Sequence of chain 1.B:
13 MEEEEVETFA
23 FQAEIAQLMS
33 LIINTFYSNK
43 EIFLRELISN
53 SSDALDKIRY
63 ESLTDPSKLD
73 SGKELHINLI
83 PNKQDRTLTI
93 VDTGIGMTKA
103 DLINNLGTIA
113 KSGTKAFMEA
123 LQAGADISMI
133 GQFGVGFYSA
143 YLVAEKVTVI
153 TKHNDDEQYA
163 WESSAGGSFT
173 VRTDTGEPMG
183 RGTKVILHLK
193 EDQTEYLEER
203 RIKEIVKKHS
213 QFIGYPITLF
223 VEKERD

The protein below binds the small molecule below.
Small molecule (SMILES): Cc1cc(C(N)=O)ccc1-n1nc(C(C)C)c2c(-n3cnc(-c4cnn(C)c4)c3)ccnc21

Binding-site contacts:
Ligand atom N33 contacts residue ASP94 of chain 1.B at 2.9 Å (salt-bridge).
Ligand atom C4 contacts residue TYR140 of chain 1.B at 3.7 Å (hydrophobic).
Ligand atom C11 contacts residue LEU104 of chain 1.B at 3.5 Å (hydrophobic).
Ligand atom C4 contacts residue PHE23 of chain 1.B at 3.8 Å (hydrophobic).
Ligand atom C6 contacts residue GLY109 of chain 1.B at 3.7 Å.
Ligand atom C24 contacts residue ASN52 of chain 1.B at 3.9 Å.
Ligand atom C1 contacts residue GLY109 of chain 1.B at 3.8 Å.
Ligand atom C4 contacts residue ALA112 of chain 1.B at 3.9 Å (hydrophobic).
Ligand atom C28 contacts residue MET99 of chain 1.B at 3.7 Å (hydrophobic).
Ligand atom C23 contacts residue GLY136 of chain 1.B at 3.6 Å.
Ligand atom C26 contacts residue MET99 of chain 1.B at 3.8 Å (hydrophobic).
Ligand atom C17 contacts residue TRP163 of chain 1.B at 3.5 Å (hydrophobic).
Ligand atom C9 contacts residue TRP163 of chain 1.B at 3.5 Å (hydrophobic).
Ligand atom C6 contacts residue LEU104 of chain 1.B at 3.6 Å (hydrophobic).
Ligand atom N20 contacts residue PHE139 of chain 1.B at 3.7 Å.
Ligand atom N19 contacts residue PHE139 of chain 1.B at 3.4 Å.
Ligand atom C25 contacts residue MET99 of chain 1.B at 3.6 Å (hydrophobic).
Ligand atom O32 contacts residue ALA56 of chain 1.B at 3.1 Å.
Ligand atom N10 contacts residue TRP163 of chain 1.B at 3.7 Å.
Ligand atom N8 contacts residue TYR140 of chain 1.B at 2.7 Å (h-bond).
Ligand atom C22 contacts residue TYR140 of chain 1.B at 3.7 Å (hydrophobic).
Ligand atom C27 contacts residue MET99 of chain 1.B at 3.7 Å (hydrophobic).
Ligand atom C7 contacts residue TYR140 of chain 1.B at 3.8 Å (hydrophobic).
Ligand atom C6 contacts residue PHE171 of chain 1.B at 3.6 Å (hydrophobic).
Ligand atom N15 contacts residue MET99 of chain 1.B at 3.6 Å.
Ligand atom N3 contacts residue GLY109 of chain 1.B at 3.6 Å.
Ligand atom N33 contacts residue ASN52 of chain 1.B at 3.8 Å.
Ligand atom N33 contacts residue SER53 of chain 1.B at 3.6 Å.
Ligand atom C13 contacts residue PHE139 of chain 1.B at 3.7 Å (hydrophobic).
Ligand atom N8 contacts residue TRP163 of chain 1.B at 3.7 Å.
Ligand atom C18 contacts residue PHE139 of chain 1.B at 3.8 Å (hydrophobic).
Ligand atom C1 contacts residue ILE105 of chain 1.B at 3.2 Å (hydrophobic).
Ligand atom C1 contacts residue PHE171 of chain 1.B at 3.8 Å (hydrophobic).
Ligand atom C11 contacts residue TRP163 of chain 1.B at 3.7 Å (hydrophobic).
Ligand atom C29 contacts residue PHE139 of chain 1.B at 3.9 Å (hydrophobic).
Ligand atom N2 contacts residue ILE105 of chain 1.B at 3.4 Å (h-bond).
Ligand atom C6 contacts residue ILE105 of chain 1.B at 3.3 Å (hydrophobic).
Ligand atom N2 contacts residue PHE171 of chain 1.B at 3.6 Å.
Ligand atom N2 contacts residue GLY109 of chain 1.B at 3.4 Å.
Ligand atom C9 contacts residue TYR140 of chain 1.B at 3.5 Å (hydrophobic).